Sequence of chain 3.A:
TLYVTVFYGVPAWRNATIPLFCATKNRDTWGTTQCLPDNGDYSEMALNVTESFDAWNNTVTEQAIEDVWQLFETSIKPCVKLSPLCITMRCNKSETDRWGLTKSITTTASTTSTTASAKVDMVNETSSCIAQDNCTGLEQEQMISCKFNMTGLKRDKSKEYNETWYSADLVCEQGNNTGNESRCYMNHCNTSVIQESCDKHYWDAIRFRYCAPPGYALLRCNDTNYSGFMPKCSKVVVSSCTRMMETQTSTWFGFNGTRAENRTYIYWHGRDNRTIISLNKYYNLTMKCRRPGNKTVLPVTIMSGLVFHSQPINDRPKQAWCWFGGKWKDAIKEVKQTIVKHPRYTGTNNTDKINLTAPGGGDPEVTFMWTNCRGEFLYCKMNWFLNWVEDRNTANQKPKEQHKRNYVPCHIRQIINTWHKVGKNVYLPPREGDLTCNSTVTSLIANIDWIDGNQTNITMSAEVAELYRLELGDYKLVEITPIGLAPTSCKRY

This protein binds this small molecule.
Small molecule (SMILES): CC(=O)N[C@H]1[C@H](O[C@H]2[C@H](O)[C@@H](NC(C)=O)CO[C@@H]2CO)O[C@H](CO)[C@@H](O)[C@@H]1O

Binding-site contacts:
Ligand atom C2 contacts residue ASN460 of chain 3.A at 2.5 Å.
Ligand atom C7 contacts residue ASN460 of chain 3.A at 4.0 Å.
Ligand atom O7 contacts residue ARG312 of chain 3.A at 3.7 Å.
Ligand atom O5 contacts residue ASN460 of chain 3.A at 2.4 Å (h-bond).
Ligand atom C1 contacts residue ASN460 of chain 3.A at 1.5 Å.
Ligand atom C8 contacts residue NAG2 of chain 3.J at 3.4 Å.
Ligand atom N2 contacts residue ASN460 of chain 3.A at 2.9 Å (h-bond).
Ligand atom C3 contacts residue ASN460 of chain 3.A at 3.9 Å.
Ligand atom C5 contacts residue THR458 of chain 3.A at 4.5 Å.
Ligand atom C8 contacts residue ALA153 of chain 3.A at 3.6 Å (hydrophobic).
Ligand atom C4 contacts residue ASN460 of chain 3.A at 4.4 Å.
Ligand atom O7 contacts residue ALA153 of chain 3.A at 4.3 Å.
Ligand atom C7 contacts residue ALA153 of chain 3.A at 4.4 Å (hydrophobic).
Ligand atom C1 contacts residue THR458 of chain 3.A at 3.8 Å.
Ligand atom C8 contacts residue ILE152 of chain 3.A at 3.9 Å (hydrophobic).
Ligand atom O6 contacts residue TRP345 of chain 3.A at 3.3 Å.
Ligand atom C7 contacts residue NAG2 of chain 3.J at 4.2 Å.
Ligand atom C2 contacts residue THR458 of chain 3.A at 4.4 Å.
Ligand atom C8 contacts residue ARG312 of chain 3.A at 3.7 Å.
Ligand atom C3 contacts residue THR458 of chain 3.A at 4.3 Å.
Ligand atom O7 contacts residue THR458 of chain 3.A at 3.5 Å.
Ligand atom C5 contacts residue ASN460 of chain 3.A at 3.8 Å.
Ligand atom C8 contacts residue THR458 of chain 3.A at 3.5 Å.
Ligand atom N2 contacts residue THR458 of chain 3.A at 4.4 Å.
Ligand atom N2 contacts residue NAG2 of chain 3.J at 3.7 Å.
Ligand atom O6 contacts residue LYS310 of chain 3.A at 4.2 Å.
Ligand atom C7 contacts residue THR458 of chain 3.A at 3.9 Å.
Ligand atom C8 contacts residue ARG396 of chain 3.A at 3.8 Å.
Ligand atom C7 contacts residue ARG312 of chain 3.A at 3.9 Å.